Sequence of chain 1.A:
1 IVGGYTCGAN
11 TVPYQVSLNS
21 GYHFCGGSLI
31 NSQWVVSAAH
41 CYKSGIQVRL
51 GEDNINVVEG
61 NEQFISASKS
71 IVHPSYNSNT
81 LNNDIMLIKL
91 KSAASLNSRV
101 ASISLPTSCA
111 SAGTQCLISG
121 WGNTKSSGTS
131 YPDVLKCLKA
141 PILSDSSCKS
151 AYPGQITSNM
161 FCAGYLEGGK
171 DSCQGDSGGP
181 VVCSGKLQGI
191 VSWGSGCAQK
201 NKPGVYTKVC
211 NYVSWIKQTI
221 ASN

The protein below binds the small molecule below.
Small molecule (SMILES): NC(=[NH2+])c1ccsc1

Binding-site contacts:
Ligand atom C5 contacts residue VAL191 of chain 1.A at 4.0 Å (hydrophobic).
Ligand atom N1 contacts residue ASP171 of chain 1.A at 2.9 Å (salt-bridge).
Ligand atom N2 contacts residue GLY204 of chain 1.A at 3.4 Å.
Ligand atom C3 contacts residue SER172 of chain 1.A at 3.8 Å.
Ligand atom C1 contacts residue SER172 of chain 1.A at 3.8 Å.
Ligand atom C1 contacts residue GLY196 of chain 1.A at 4.2 Å.
Ligand atom N1 contacts residue GLY194 of chain 1.A at 3.8 Å.
Ligand atom C3 contacts residue GLY194 of chain 1.A at 4.2 Å.
Ligand atom N1 contacts residue CYS197 of chain 1.A at 3.8 Å.
Ligand atom C5 contacts residue CYS173 of chain 1.A at 4.0 Å (hydrophobic).
Ligand atom C2 contacts residue SER172 of chain 1.A at 3.2 Å.
Ligand atom C2 contacts residue GLY204 of chain 1.A at 4.3 Å.
Ligand atom S1 contacts residue SO41 of chain 1.B at 3.6 Å.
Ligand atom N1 contacts residue SER172 of chain 1.A at 3.4 Å (h-bond).
Ligand atom C2 contacts residue GLY196 of chain 1.A at 3.9 Å.
Ligand atom N2 contacts residue ASP171 of chain 1.A at 2.9 Å (salt-bridge).
Ligand atom C1 contacts residue CYS173 of chain 1.A at 4.0 Å (hydrophobic).
Ligand atom C3 contacts residue CYS173 of chain 1.A at 4.2 Å (hydrophobic).
Ligand atom C3 contacts residue TRP193 of chain 1.A at 3.8 Å (hydrophobic).
Ligand atom C5 contacts residue SO41 of chain 1.B at 4.0 Å.
Ligand atom C5 contacts residue SER192 of chain 1.A at 4.0 Å.
Ligand atom N2 contacts residue SER172 of chain 1.A at 2.9 Å (h-bond).
Ligand atom C5 contacts residue SER177 of chain 1.A at 3.5 Å.
Ligand atom C2 contacts residue GLY194 of chain 1.A at 3.9 Å.
Ligand atom C4 contacts residue CYS197 of chain 1.A at 4.1 Å (hydrophobic).
Ligand atom C1 contacts residue GLY194 of chain 1.A at 3.7 Å.
Ligand atom N2 contacts residue TRP193 of chain 1.A at 3.8 Å.
Ligand atom C1 contacts residue TRP193 of chain 1.A at 3.7 Å (hydrophobic).
Ligand atom S1 contacts residue GLN174 of chain 1.A at 3.3 Å (h-bond).
Ligand atom C2 contacts residue ASP171 of chain 1.A at 3.6 Å.
Ligand atom C4 contacts residue GLY196 of chain 1.A at 3.7 Å.
Ligand atom C3 contacts residue VAL191 of chain 1.A at 3.8 Å (hydrophobic).
Ligand atom C4 contacts residue CYS173 of chain 1.A at 4.0 Å (hydrophobic).
Ligand atom C4 contacts residue GLY194 of chain 1.A at 3.8 Å.
Ligand atom C5 contacts residue TRP193 of chain 1.A at 3.9 Å (hydrophobic).
Ligand atom C4 contacts residue GLN174 of chain 1.A at 3.8 Å.
Ligand atom N1 contacts residue GLY196 of chain 1.A at 2.8 Å (h-bond).
Ligand atom C4 contacts residue TRP193 of chain 1.A at 4.1 Å (hydrophobic).
Ligand atom C2 contacts residue TRP193 of chain 1.A at 3.9 Å (hydrophobic).
Ligand atom S1 contacts residue CYS173 of chain 1.A at 3.9 Å.